The protein below binds the small molecule below.
Small molecule (SMILES): CC(=O)N[C@H]1[C@H](O[C@H]2[C@H](O)[C@@H](NC(C)=O)CO[C@@H]2CO)O[C@H](CO)[C@@H](O[C@@H]2O[C@H](CO)[C@@H](O)[C@H](O)[C@@H]2O)[C@@H]1O

Sequence of chain 1.B:
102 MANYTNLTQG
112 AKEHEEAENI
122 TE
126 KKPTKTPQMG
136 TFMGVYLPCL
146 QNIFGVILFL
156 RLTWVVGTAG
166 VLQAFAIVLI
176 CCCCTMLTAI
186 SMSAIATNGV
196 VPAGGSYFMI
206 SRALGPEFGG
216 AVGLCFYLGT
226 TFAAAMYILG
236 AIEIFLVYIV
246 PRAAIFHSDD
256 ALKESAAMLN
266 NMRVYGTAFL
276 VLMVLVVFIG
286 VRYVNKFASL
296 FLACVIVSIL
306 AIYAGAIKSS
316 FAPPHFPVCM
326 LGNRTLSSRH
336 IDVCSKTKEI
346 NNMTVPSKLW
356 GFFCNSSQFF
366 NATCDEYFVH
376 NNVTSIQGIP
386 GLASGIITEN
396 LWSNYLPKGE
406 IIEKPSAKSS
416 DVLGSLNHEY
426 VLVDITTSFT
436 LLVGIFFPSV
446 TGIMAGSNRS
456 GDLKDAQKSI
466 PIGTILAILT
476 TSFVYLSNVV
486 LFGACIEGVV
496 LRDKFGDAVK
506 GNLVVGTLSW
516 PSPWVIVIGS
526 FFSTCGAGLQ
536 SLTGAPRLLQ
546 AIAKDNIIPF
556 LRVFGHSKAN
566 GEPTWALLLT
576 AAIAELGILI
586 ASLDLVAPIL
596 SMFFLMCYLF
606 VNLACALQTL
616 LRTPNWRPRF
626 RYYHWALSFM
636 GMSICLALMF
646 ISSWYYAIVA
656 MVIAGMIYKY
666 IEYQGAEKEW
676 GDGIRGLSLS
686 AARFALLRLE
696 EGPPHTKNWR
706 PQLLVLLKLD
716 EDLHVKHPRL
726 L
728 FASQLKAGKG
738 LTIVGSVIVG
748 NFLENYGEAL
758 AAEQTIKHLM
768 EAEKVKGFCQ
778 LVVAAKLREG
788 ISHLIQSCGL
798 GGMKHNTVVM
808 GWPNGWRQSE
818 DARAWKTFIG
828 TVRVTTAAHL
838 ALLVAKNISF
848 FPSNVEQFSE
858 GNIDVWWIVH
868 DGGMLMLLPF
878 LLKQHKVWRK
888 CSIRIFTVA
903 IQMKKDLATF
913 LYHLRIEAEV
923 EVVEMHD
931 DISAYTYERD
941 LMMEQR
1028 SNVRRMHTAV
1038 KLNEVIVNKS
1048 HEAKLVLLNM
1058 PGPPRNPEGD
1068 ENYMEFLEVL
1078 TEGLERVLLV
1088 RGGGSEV

Binding-site contacts:
Ligand atom C8 contacts residue ASP416 of chain 1.B at 4.1 Å.
Ligand atom O5 contacts residue TYR372 of chain 1.B at 4.3 Å.
Ligand atom O5 contacts residue SER414 of chain 1.B at 3.2 Å (h-bond).
Ligand atom C6 contacts residue SER414 of chain 1.B at 3.9 Å.
Ligand atom C6 contacts residue SER415 of chain 1.B at 3.0 Å.
Ligand atom C7 contacts residue PRO410 of chain 1.B at 4.2 Å (hydrophobic).
Ligand atom N2 contacts residue ASN328 of chain 1.B at 2.8 Å (h-bond).
Ligand atom O6 contacts residue SER415 of chain 1.B at 3.0 Å (h-bond).
Ligand atom C7 contacts residue ASN328 of chain 1.B at 3.8 Å.
Ligand atom C2 contacts residue ASN328 of chain 1.B at 2.4 Å.
Ligand atom O7 contacts residue ASN328 of chain 1.B at 4.3 Å.
Ligand atom C1 contacts residue GLU408 of chain 1.B at 4.2 Å.
Ligand atom O6 contacts residue ASP416 of chain 1.B at 3.0 Å (salt-bridge).
Ligand atom C4 contacts residue ASN328 of chain 1.B at 4.2 Å.
Ligand atom O5 contacts residue SER415 of chain 1.B at 4.4 Å.
Ligand atom O7 contacts residue ASP416 of chain 1.B at 2.9 Å (salt-bridge).
Ligand atom C1 contacts residue SER414 of chain 1.B at 4.2 Å.
Ligand atom C1 contacts residue ASN328 of chain 1.B at 1.4 Å.
Ligand atom C5 contacts residue ASN328 of chain 1.B at 3.6 Å.
Ligand atom N2 contacts residue GLU408 of chain 1.B at 3.8 Å.
Ligand atom C8 contacts residue GLU408 of chain 1.B at 4.2 Å.
Ligand atom C1 contacts residue ASP416 of chain 1.B at 4.1 Å.
Ligand atom C5 contacts residue SER415 of chain 1.B at 4.3 Å.
Ligand atom O7 contacts residue PRO410 of chain 1.B at 4.4 Å.
Ligand atom O6 contacts residue SER414 of chain 1.B at 4.0 Å.
Ligand atom C3 contacts residue ASN328 of chain 1.B at 3.7 Å.
Ligand atom C6 contacts residue ASP416 of chain 1.B at 4.0 Å.
Ligand atom C8 contacts residue PRO410 of chain 1.B at 3.6 Å (hydrophobic).
Ligand atom C5 contacts residue SER414 of chain 1.B at 4.2 Å.
Ligand atom O5 contacts residue ASN328 of chain 1.B at 2.3 Å (h-bond).
Ligand atom C7 contacts residue ASP416 of chain 1.B at 3.7 Å.